A small-molecule ligand and the protein it binds are described below.
Small molecule (SMILES): CO[P](=O)(O)O[C@H]1[C@@H](O)[C@H](n2ccc(=O)[nH]c2=O)O[C@@H]1COP(=O)(O)O

Sequence of chain 1.SB:
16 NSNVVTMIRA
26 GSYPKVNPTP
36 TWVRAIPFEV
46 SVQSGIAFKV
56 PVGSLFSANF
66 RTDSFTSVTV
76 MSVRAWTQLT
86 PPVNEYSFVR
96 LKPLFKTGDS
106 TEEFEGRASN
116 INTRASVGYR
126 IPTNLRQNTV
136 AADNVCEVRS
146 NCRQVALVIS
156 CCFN

Binding-site contacts:
Ligand atom O2 contacts residue ASN16 of chain 1.SB at 3.5 Å (h-bond).
Ligand atom C3' contacts residue ARG125 of chain 1.RB at 4.3 Å.
Ligand atom P contacts residue ARG125 of chain 1.RB at 4.3 Å.
Ligand atom O4 contacts residue SER17 of chain 1.SB at 3.3 Å.
Ligand atom C5 contacts residue ARG125 of chain 1.RB at 4.3 Å.
Ligand atom C2 contacts residue ASN16 of chain 1.SB at 3.6 Å.
Ligand atom C4 contacts residue ASN16 of chain 1.SB at 4.0 Å.
Ligand atom O5' contacts residue ARG125 of chain 1.RB at 3.5 Å (salt-bridge).
Ligand atom C4 contacts residue SER17 of chain 1.SB at 4.3 Å.
Ligand atom OP1 contacts residue ARG131 of chain 1.RB at 3.9 Å.
Ligand atom OP1 contacts residue ARG125 of chain 1.RB at 3.5 Å (salt-bridge).
Ligand atom C4 contacts residue ARG125 of chain 1.RB at 4.4 Å.
Ligand atom OP1 contacts residue ILE23 of chain 1.SB at 4.3 Å.
Ligand atom P contacts residue ARG131 of chain 1.RB at 4.2 Å.
Ligand atom O4 contacts residue ARG125 of chain 1.RB at 4.4 Å.
Ligand atom C5' contacts residue ARG131 of chain 1.RB at 3.9 Å.
Ligand atom O5' contacts residue ARG131 of chain 1.RB at 3.4 Å (salt-bridge).
Ligand atom C6 contacts residue ARG125 of chain 1.RB at 4.4 Å.
Ligand atom O4 contacts residue ASN16 of chain 1.SB at 4.0 Å.
Ligand atom N3 contacts residue ASN16 of chain 1.SB at 3.0 Å (h-bond).
Ligand atom OP3 contacts residue ARG125 of chain 1.RB at 3.2 Å.
Ligand atom OP3 contacts residue ILE23 of chain 1.SB at 4.2 Å.

Sequence of chain 1.RB:
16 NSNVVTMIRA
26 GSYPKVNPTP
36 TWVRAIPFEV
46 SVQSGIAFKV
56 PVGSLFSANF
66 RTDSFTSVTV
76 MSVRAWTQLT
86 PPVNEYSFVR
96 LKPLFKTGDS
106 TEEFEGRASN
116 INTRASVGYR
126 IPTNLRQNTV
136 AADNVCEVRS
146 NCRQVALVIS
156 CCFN